Sequence of chain 1.A:
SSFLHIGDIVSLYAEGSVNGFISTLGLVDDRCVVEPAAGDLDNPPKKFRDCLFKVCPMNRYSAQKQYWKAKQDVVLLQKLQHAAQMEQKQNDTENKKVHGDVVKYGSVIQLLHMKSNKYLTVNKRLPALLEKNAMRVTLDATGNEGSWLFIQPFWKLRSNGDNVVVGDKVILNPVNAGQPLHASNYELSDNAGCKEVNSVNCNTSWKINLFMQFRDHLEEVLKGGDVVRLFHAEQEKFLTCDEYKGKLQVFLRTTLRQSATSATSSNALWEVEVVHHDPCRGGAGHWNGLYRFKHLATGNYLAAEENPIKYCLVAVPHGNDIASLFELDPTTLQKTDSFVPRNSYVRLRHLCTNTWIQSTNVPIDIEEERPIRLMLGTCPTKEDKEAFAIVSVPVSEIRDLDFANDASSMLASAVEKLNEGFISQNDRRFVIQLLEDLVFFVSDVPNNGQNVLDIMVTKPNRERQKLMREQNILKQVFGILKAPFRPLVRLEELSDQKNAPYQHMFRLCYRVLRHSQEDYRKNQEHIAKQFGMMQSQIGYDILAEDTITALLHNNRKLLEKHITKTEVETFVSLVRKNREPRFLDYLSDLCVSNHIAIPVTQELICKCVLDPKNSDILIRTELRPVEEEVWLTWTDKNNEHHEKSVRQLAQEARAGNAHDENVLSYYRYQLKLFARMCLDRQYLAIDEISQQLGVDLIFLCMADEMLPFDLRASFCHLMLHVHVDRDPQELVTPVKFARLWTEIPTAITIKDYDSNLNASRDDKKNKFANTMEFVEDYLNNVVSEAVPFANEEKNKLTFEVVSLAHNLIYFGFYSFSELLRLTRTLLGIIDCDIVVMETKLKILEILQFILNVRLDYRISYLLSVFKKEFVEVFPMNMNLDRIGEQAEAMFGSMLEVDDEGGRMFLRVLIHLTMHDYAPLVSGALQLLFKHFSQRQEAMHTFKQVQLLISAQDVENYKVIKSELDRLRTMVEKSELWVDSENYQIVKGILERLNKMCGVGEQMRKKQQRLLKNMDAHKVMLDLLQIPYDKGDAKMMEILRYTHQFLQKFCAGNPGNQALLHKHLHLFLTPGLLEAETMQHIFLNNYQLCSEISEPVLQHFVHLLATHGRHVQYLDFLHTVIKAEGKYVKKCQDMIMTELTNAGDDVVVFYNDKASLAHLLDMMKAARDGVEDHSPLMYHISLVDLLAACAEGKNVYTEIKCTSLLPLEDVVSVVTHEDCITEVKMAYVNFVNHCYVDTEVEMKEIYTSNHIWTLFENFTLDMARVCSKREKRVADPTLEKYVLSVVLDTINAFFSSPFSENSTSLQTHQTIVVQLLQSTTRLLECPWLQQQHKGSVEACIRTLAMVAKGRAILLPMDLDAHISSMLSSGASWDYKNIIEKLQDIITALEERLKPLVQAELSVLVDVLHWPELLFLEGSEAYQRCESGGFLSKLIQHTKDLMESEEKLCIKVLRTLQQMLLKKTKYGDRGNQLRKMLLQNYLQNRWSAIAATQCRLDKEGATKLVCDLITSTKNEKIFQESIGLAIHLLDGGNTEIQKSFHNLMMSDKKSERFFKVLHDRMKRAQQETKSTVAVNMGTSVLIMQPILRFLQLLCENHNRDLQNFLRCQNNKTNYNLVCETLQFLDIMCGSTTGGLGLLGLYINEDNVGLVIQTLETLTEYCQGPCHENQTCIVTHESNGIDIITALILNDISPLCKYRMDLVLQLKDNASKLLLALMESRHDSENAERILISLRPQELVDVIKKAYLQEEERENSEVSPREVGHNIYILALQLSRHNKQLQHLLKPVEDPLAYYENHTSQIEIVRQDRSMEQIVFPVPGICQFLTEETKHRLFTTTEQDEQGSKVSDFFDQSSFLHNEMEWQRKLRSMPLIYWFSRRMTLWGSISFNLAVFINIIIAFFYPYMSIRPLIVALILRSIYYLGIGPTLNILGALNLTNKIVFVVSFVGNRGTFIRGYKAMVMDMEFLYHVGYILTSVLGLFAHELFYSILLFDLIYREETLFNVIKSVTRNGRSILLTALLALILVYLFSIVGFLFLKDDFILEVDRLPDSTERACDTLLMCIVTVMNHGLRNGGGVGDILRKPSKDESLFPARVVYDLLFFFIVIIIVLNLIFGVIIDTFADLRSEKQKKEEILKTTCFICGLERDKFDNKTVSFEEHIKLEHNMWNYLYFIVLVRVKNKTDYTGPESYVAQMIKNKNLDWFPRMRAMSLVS

Binding-site contacts:
Ligand atom O51 contacts residue ARG510 of chain 1.A at 2.8 Å (salt-bridge).
Ligand atom O51 contacts residue LYS507 of chain 1.A at 4.1 Å.
Ligand atom C4 contacts residue ARG270 of chain 1.A at 4.5 Å.
Ligand atom O6 contacts residue ARG270 of chain 1.A at 4.2 Å.
Ligand atom O52 contacts residue LYS507 of chain 1.A at 3.6 Å.
Ligand atom P5 contacts residue ARG510 of chain 1.A at 4.2 Å.
Ligand atom O41 contacts residue ARG266 of chain 1.A at 3.9 Å.
Ligand atom P5 contacts residue LYS507 of chain 1.A at 4.0 Å.
Ligand atom O52 contacts residue LYS569 of chain 1.A at 4.3 Å.
Ligand atom O43 contacts residue THR268 of chain 1.A at 3.6 Å.
Ligand atom P5 contacts residue ARG270 of chain 1.A at 3.3 Å.
Ligand atom O51 contacts residue LYS569 of chain 1.A at 3.0 Å.
Ligand atom O5 contacts residue TYR567 of chain 1.A at 4.1 Å.
Ligand atom P5 contacts residue LYS569 of chain 1.A at 4.0 Å.
Ligand atom C5 contacts residue ARG270 of chain 1.A at 3.5 Å.
Ligand atom O42 contacts residue ARG266 of chain 1.A at 4.4 Å.
Ligand atom O51 contacts residue TYR567 of chain 1.A at 2.9 Å (h-bond).
Ligand atom O1 contacts residue ARG568 of chain 1.A at 4.1 Å.
Ligand atom O12 contacts residue ARG568 of chain 1.A at 4.0 Å.
Ligand atom O53 contacts residue ARG270 of chain 1.A at 2.6 Å (salt-bridge).
Ligand atom O53 contacts residue LYS507 of chain 1.A at 3.9 Å.
Ligand atom O43 contacts residue ARG266 of chain 1.A at 2.5 Å (salt-bridge).
Ligand atom O43 contacts residue LEU269 of chain 1.A at 4.5 Å.
Ligand atom O53 contacts residue TYR567 of chain 1.A at 3.3 Å (h-bond).
Ligand atom O41 contacts residue LYS569 of chain 1.A at 3.6 Å (salt-bridge).
Ligand atom O43 contacts residue ARG270 of chain 1.A at 4.2 Å.
Ligand atom O5 contacts residue LYS569 of chain 1.A at 3.7 Å.
Ligand atom O4 contacts residue ARG270 of chain 1.A at 3.8 Å.
Ligand atom O3 contacts residue ARG568 of chain 1.A at 3.5 Å (salt-bridge).
Ligand atom O52 contacts residue ARG270 of chain 1.A at 3.2 Å (salt-bridge).
Ligand atom P4 contacts residue ARG266 of chain 1.A at 3.8 Å.
Ligand atom O5 contacts residue ARG270 of chain 1.A at 3.7 Å.
Ligand atom O42 contacts residue LEU269 of chain 1.A at 4.3 Å.
Ligand atom O6 contacts residue TYR567 of chain 1.A at 4.2 Å.
Ligand atom C6 contacts residue ARG270 of chain 1.A at 4.4 Å.
Ligand atom P5 contacts residue TYR567 of chain 1.A at 3.6 Å.

A protein and the small-molecule ligand that binds it are described below.
Small molecule (SMILES): O=P(O)(O)O[C@@H]1[C@H](O)[C@H](O)[C@@H](OP(=O)(O)O)[C@H](OP(=O)(O)O)[C@H]1O